Sequence of chain 2.A:
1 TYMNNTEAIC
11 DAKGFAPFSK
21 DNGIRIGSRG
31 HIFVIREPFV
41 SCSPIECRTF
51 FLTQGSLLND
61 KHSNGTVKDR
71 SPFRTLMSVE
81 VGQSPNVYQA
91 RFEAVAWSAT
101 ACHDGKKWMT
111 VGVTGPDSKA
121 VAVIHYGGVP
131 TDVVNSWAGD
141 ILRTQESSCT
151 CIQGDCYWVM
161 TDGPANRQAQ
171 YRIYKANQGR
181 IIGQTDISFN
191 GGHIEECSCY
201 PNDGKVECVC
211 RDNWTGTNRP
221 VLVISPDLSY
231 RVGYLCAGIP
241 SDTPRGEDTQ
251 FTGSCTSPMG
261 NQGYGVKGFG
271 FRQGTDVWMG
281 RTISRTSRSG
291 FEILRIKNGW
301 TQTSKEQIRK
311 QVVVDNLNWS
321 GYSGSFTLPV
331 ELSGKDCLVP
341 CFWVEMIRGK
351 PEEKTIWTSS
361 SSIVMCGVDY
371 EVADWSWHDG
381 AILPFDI

A small-molecule ligand and the protein it binds are described below.
Small molecule (SMILES): CC(=O)N[C@@H]1[C@@H](O)[C@H](O)[C@@H](CO)O[C@@H]1O

Binding-site contacts:
Ligand atom C1 contacts residue THR66 of chain 2.A at 4.1 Å.
Ligand atom O1 contacts residue THR66 of chain 2.A at 2.7 Å (h-bond).
Ligand atom C7 contacts residue ASN64 of chain 2.A at 2.9 Å.
Ligand atom O7 contacts residue ASN64 of chain 2.A at 2.6 Å (h-bond).
Ligand atom C8 contacts residue THR66 of chain 2.A at 4.2 Å.
Ligand atom C1 contacts residue ASN64 of chain 2.A at 4.4 Å.
Ligand atom N2 contacts residue ASN64 of chain 2.A at 3.7 Å.
Ligand atom O1 contacts residue ASN64 of chain 2.A at 3.6 Å.
Ligand atom C2 contacts residue ASN64 of chain 2.A at 4.2 Å.
Ligand atom C8 contacts residue ASN64 of chain 2.A at 3.3 Å.
Ligand atom N2 contacts residue THR66 of chain 2.A at 4.5 Å.